Binding-site contacts:
Ligand atom C14 contacts residue LEU141 of chain 1.B at 3.8 Å (hydrophobic).
Ligand atom C5 contacts residue MET165 of chain 1.B at 3.6 Å (hydrophobic).
Ligand atom C14 contacts residue ASN142 of chain 1.B at 3.7 Å.
Ligand atom C1 contacts residue ARG188 of chain 1.B at 3.7 Å.
Ligand atom C12 contacts residue HIS163 of chain 1.B at 3.7 Å.
Ligand atom C11 contacts residue HIS163 of chain 1.B at 3.3 Å.
Ligand atom C5 contacts residue HIS164 of chain 1.B at 3.4 Å.
Ligand atom C13 contacts residue PHE140 of chain 1.B at 3.9 Å (hydrophobic).
Ligand atom C2 contacts residue DMS1 of chain 1.K at 3.7 Å.
Ligand atom C3 contacts residue GLN189 of chain 1.B at 3.5 Å.
Ligand atom C8 contacts residue CYS145 of chain 1.B at 3.7 Å (hydrophobic).
Ligand atom C2 contacts residue GLN189 of chain 1.B at 3.6 Å.
Ligand atom C11 contacts residue GLU166 of chain 1.B at 3.9 Å.
Ligand atom C12 contacts residue LEU141 of chain 1.B at 3.6 Å (hydrophobic).
Ligand atom N1 contacts residue PHE140 of chain 1.B at 3.9 Å.
Ligand atom CL contacts residue MET165 of chain 1.B at 3.7 Å.
Ligand atom O contacts residue GLU166 of chain 1.B at 3.0 Å (salt-bridge).
Ligand atom C13 contacts residue LEU141 of chain 1.B at 3.8 Å (hydrophobic).
Ligand atom C14 contacts residue PHE140 of chain 1.B at 3.5 Å (hydrophobic).
Ligand atom C12 contacts residue PHE140 of chain 1.B at 3.5 Å (hydrophobic).
Ligand atom C contacts residue MET165 of chain 1.B at 3.5 Å (hydrophobic).
Ligand atom C2 contacts residue ARG188 of chain 1.B at 3.9 Å.
Ligand atom O contacts residue MET165 of chain 1.B at 3.3 Å.
Ligand atom CL contacts residue ASP187 of chain 1.B at 3.4 Å.
Ligand atom C1 contacts residue MET165 of chain 1.B at 3.3 Å (hydrophobic).
Ligand atom C contacts residue MET49 of chain 1.B at 3.8 Å (hydrophobic).
Ligand atom C8 contacts residue ASN142 of chain 1.B at 3.6 Å.
Ligand atom C14 contacts residue GLU166 of chain 1.B at 3.4 Å.
Ligand atom C12 contacts residue GLU166 of chain 1.B at 3.7 Å.
Ligand atom C13 contacts residue GLU166 of chain 1.B at 3.8 Å.
Ligand atom C13 contacts residue ASN142 of chain 1.B at 3.9 Å.
Ligand atom C2 contacts residue MET49 of chain 1.B at 3.7 Å (hydrophobic).
Ligand atom N1 contacts residue HIS163 of chain 1.B at 2.6 Å (h-bond).
Ligand atom CL contacts residue HIS164 of chain 1.B at 3.8 Å.
Ligand atom CL contacts residue HIS41 of chain 1.B at 3.5 Å.
Ligand atom C1 contacts residue MET49 of chain 1.B at 3.3 Å (hydrophobic).
Ligand atom N1 contacts residue SER144 of chain 1.B at 3.7 Å.
Ligand atom C11 contacts residue CYS145 of chain 1.B at 3.6 Å (hydrophobic).
Ligand atom O contacts residue DMS1 of chain 1.K at 3.6 Å.
Ligand atom C3 contacts residue DMS1 of chain 1.K at 3.6 Å.

Sequence of chain 1.A:
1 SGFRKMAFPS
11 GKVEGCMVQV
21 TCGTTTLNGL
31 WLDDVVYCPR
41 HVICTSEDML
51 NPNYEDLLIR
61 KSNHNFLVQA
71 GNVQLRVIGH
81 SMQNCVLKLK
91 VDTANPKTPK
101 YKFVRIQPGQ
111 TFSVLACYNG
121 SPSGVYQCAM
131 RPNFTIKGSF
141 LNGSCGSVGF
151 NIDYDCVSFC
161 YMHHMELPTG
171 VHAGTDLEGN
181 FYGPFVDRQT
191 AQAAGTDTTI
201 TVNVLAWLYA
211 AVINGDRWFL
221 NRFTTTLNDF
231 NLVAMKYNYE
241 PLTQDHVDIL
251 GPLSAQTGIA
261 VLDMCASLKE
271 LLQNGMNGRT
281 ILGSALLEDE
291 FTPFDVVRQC

This protein binds this small molecule.
Small molecule (SMILES): O=C1[C@H](c2cccc(Cl)c2)CCN1c1cncc2ccccc12

Sequence of chain 1.B:
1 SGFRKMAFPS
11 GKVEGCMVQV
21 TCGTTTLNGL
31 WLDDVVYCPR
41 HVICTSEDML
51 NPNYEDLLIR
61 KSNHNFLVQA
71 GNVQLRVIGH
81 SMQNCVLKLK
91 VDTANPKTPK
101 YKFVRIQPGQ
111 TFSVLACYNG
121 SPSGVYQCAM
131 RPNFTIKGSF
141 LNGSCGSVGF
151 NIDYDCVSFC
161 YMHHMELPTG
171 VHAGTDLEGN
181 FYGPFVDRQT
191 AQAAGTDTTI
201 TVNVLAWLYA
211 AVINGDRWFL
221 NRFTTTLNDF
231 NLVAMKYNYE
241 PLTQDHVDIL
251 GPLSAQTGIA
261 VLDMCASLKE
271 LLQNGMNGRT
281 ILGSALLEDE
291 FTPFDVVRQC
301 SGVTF